Sequence of chain 1.M:
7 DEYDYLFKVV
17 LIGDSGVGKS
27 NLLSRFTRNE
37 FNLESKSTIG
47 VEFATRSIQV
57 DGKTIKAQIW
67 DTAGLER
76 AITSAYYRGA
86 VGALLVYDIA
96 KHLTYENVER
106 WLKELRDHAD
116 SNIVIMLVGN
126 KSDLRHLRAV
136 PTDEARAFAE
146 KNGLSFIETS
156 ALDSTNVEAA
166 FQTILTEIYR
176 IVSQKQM

This small molecule binds to this protein.
Small molecule (SMILES): Nc1nc2c(ncn2[C@@H]2O[C@H](CO[P](=O)(O)O[P](=O)(O)NP(=O)(O)O)[C@@H](O)[C@H]2O)c(=O)[nH]1

Sequence of chain 1.N:
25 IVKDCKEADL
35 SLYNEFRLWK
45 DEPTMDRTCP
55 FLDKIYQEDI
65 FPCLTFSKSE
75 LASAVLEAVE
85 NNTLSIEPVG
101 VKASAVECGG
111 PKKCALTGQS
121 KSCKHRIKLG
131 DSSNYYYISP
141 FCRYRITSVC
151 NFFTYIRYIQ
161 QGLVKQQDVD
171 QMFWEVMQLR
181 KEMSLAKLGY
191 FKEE

Binding-site contacts:
Ligand atom C6 contacts residue ASP128 of chain 1.M at 3.4 Å.
Ligand atom C6 contacts residue LYS126 of chain 1.M at 3.4 Å.
Ligand atom O2B contacts residue SER26 of chain 1.M at 2.4 Å (h-bond).
Ligand atom C2 contacts residue ASP128 of chain 1.M at 3.3 Å.
Ligand atom O3G contacts residue SER26 of chain 1.M at 3.3 Å (h-bond).
Ligand atom O4' contacts residue LYS126 of chain 1.M at 3.2 Å (salt-bridge).
Ligand atom O1A contacts residue GLY24 of chain 1.M at 3.2 Å.
Ligand atom O1A contacts residue SER26 of chain 1.M at 3.3 Å (h-bond).
Ligand atom O1G contacts residue SER43 of chain 1.M at 2.8 Å (h-bond).
Ligand atom O5' contacts residue ASN27 of chain 1.M at 3.4 Å (h-bond).
Ligand atom O3G contacts residue THR44 of chain 1.M at 2.4 Å (h-bond).
Ligand atom PB contacts residue MG1 of chain 1.HA at 3.3 Å.
Ligand atom N1 contacts residue ASP128 of chain 1.M at 2.4 Å (salt-bridge).
Ligand atom O2G contacts residue THR68 of chain 1.M at 3.5 Å (h-bond).
Ligand atom O2' contacts residue ASN38 of chain 1.M at 2.7 Å (h-bond).
Ligand atom O2G contacts residue MG1 of chain 1.HA at 3.1 Å.
Ligand atom O3A contacts residue GLY24 of chain 1.M at 3.3 Å (h-bond).
Ligand atom N2 contacts residue ASP128 of chain 1.M at 3.2 Å (salt-bridge).
Ligand atom O2A contacts residue SER41 of chain 1.M at 3.3 Å (h-bond).
Ligand atom O1B contacts residue LYS25 of chain 1.M at 2.7 Å (salt-bridge).
Ligand atom O2G contacts residue GLY70 of chain 1.M at 2.8 Å (h-bond).
Ligand atom O1B contacts residue GLY24 of chain 1.M at 3.2 Å (h-bond).
Ligand atom O6 contacts residue ALA156 of chain 1.M at 2.8 Å (h-bond).
Ligand atom O3G contacts residue MG1 of chain 1.HA at 2.2 Å.
Ligand atom PG contacts residue MG1 of chain 1.HA at 3.0 Å.
Ligand atom N2 contacts residue TYR158 of chain 1.N at 3.4 Å (h-bond).
Ligand atom O1A contacts residue ASN27 of chain 1.M at 2.8 Å (h-bond).
Ligand atom O2B contacts residue MG1 of chain 1.HA at 2.2 Å.
Ligand atom C5 contacts residue LYS126 of chain 1.M at 3.5 Å.
Ligand atom N3B contacts residue GLY22 of chain 1.M at 3.0 Å (h-bond).
Ligand atom C8 contacts residue GLY24 of chain 1.M at 3.5 Å.
Ligand atom N2 contacts residue LEU157 of chain 1.M at 3.5 Å.
Ligand atom N2 contacts residue LEU129 of chain 1.M at 3.5 Å.
Ligand atom O2G contacts residue LYS25 of chain 1.M at 2.8 Å (salt-bridge).
Ligand atom O6 contacts residue LEU157 of chain 1.M at 3.3 Å (h-bond).
Ligand atom O1G contacts residue SER21 of chain 1.M at 2.9 Å (h-bond).
Ligand atom N7 contacts residue ASN125 of chain 1.M at 3.4 Å (h-bond).
Ligand atom O2' contacts residue LEU39 of chain 1.M at 2.9 Å (h-bond).
Ligand atom O3' contacts residue LEU39 of chain 1.M at 2.8 Å (h-bond).
Ligand atom O6 contacts residue ASP128 of chain 1.M at 3.5 Å (salt-bridge).